Binding-site contacts:
Ligand atom C5 contacts residue ASN454 of chain 2.A at 3.7 Å.
Ligand atom C2 contacts residue ASN454 of chain 2.A at 2.4 Å.
Ligand atom O5 contacts residue ASN454 of chain 2.A at 2.4 Å (h-bond).
Ligand atom C8 contacts residue GLU452 of chain 2.A at 3.2 Å.
Ligand atom O7 contacts residue ASN454 of chain 2.A at 3.9 Å.
Ligand atom C7 contacts residue GLU452 of chain 2.A at 3.8 Å.
Ligand atom C3 contacts residue ASN454 of chain 2.A at 3.8 Å.
Ligand atom N2 contacts residue GLU452 of chain 2.A at 3.9 Å.
Ligand atom C4 contacts residue ASN454 of chain 2.A at 4.2 Å.
Ligand atom N2 contacts residue ASN454 of chain 2.A at 3.0 Å (h-bond).
Ligand atom C7 contacts residue ASN454 of chain 2.A at 3.7 Å.
Ligand atom C1 contacts residue ASN454 of chain 2.A at 1.4 Å.

A small-molecule ligand and the protein it binds are described below.
Small molecule (SMILES): CC(=O)N[C@@H]1[C@@H](O)[C@H](O)[C@@H](CO)O[C@H]1O

Sequence of chain 2.A:
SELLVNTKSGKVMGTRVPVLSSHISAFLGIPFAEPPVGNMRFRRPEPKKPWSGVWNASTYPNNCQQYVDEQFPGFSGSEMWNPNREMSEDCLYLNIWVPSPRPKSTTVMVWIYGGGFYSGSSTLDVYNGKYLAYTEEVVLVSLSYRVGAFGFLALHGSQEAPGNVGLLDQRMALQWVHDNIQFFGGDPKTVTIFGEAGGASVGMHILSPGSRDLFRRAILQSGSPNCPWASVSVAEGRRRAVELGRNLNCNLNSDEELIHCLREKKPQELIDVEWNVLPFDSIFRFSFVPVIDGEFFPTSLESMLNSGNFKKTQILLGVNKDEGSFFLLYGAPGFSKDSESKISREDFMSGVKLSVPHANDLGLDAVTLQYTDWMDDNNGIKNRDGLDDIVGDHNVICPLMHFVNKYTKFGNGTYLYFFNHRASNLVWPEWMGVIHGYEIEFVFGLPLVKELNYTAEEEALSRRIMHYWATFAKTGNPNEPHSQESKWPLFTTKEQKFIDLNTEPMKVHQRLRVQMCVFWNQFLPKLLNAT